Binding-site contacts:
Ligand atom O5 contacts residue ASN612 of chain 1.B at 2.3 Å (h-bond).
Ligand atom O7 contacts residue ASN612 of chain 1.B at 3.9 Å.
Ligand atom C4 contacts residue ASN612 of chain 1.B at 4.2 Å.
Ligand atom C5 contacts residue ASN612 of chain 1.B at 3.7 Å.
Ligand atom C7 contacts residue GLN640 of chain 1.B at 3.8 Å.
Ligand atom C2 contacts residue ASN612 of chain 1.B at 2.5 Å.
Ligand atom C8 contacts residue GLN640 of chain 1.B at 3.4 Å.
Ligand atom O7 contacts residue GLN640 of chain 1.B at 3.7 Å.
Ligand atom O5 contacts residue THR614 of chain 1.B at 4.2 Å.
Ligand atom C1 contacts residue ASN612 of chain 1.B at 1.4 Å.
Ligand atom C3 contacts residue ASN612 of chain 1.B at 3.8 Å.
Ligand atom N2 contacts residue ASN612 of chain 1.B at 2.9 Å (h-bond).
Ligand atom C7 contacts residue ASN612 of chain 1.B at 3.6 Å.

Sequence of chain 1.B:
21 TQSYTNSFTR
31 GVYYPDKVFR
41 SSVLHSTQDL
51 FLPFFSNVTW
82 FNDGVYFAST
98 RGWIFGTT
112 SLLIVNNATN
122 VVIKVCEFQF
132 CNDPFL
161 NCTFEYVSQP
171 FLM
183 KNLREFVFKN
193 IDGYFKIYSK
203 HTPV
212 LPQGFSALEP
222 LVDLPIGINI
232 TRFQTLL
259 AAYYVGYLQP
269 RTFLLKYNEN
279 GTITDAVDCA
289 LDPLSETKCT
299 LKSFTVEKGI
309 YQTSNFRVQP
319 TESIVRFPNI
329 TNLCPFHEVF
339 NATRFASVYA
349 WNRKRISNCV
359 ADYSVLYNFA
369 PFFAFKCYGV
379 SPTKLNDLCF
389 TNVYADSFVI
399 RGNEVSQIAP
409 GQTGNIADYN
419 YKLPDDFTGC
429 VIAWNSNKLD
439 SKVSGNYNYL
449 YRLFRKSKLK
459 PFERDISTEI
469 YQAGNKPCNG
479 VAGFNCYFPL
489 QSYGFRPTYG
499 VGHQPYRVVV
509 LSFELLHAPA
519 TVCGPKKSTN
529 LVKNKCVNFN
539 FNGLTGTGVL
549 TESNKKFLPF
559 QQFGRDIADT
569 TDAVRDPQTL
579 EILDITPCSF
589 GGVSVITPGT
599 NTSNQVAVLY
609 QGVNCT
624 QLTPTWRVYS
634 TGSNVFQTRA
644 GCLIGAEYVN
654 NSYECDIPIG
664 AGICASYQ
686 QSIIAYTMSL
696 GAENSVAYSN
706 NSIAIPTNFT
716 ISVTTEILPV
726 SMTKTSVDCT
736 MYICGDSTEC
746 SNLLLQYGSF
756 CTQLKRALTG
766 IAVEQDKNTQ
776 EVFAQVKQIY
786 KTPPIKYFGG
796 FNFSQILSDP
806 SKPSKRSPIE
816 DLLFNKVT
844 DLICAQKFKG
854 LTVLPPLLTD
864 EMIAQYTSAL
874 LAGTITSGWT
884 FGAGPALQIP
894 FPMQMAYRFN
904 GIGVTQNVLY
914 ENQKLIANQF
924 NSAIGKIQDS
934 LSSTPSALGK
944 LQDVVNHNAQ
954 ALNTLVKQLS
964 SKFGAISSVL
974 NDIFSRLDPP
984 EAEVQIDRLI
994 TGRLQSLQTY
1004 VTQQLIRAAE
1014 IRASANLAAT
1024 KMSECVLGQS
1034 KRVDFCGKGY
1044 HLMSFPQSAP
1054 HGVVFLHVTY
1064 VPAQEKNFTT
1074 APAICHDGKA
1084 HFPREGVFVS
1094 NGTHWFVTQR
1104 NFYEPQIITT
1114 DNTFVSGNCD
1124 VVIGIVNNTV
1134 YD

The small molecule below binds the protein below.
Small molecule (SMILES): CC(=O)N[C@@H]1[C@@H](O)[C@H](O)[C@@H](CO)O[C@H]1O